Binding-site contacts:
Ligand atom CZ contacts residue ALA66 of chain 1.A at 3.8 Å (hydrophobic).
Ligand atom CB contacts residue LYS11 of chain 1.A at 4.0 Å.
Ligand atom CE1 contacts residue ASP65 of chain 1.A at 4.0 Å.
Ligand atom CG contacts residue ALA66 of chain 1.A at 3.9 Å (hydrophobic).
Ligand atom CD2 contacts residue TYR121 of chain 1.A at 3.2 Å (hydrophobic).
Ligand atom OD1 contacts residue LYS120 of chain 1.A at 3.0 Å (salt-bridge).
Ligand atom OD2 contacts residue LYS120 of chain 1.A at 3.5 Å (salt-bridge).
Ligand atom O1P contacts residue LYS67 of chain 1.A at 3.3 Å (salt-bridge).
Ligand atom O2P contacts residue LYS11 of chain 1.A at 3.0 Å (salt-bridge).
Ligand atom CE2 contacts residue ARG122 of chain 1.A at 3.3 Å.
Ligand atom CZ contacts residue ARG122 of chain 1.A at 3.0 Å.
Ligand atom OD1 contacts residue ALA66 of chain 1.A at 3.2 Å (h-bond).
Ligand atom O3P contacts residue LYS18 of chain 1.A at 2.9 Å (salt-bridge).
Ligand atom O contacts residue TYR121 of chain 1.A at 3.6 Å.
Ligand atom P contacts residue LYS67 of chain 1.A at 3.9 Å.
Ligand atom P contacts residue LYS18 of chain 1.A at 3.7 Å.
Ligand atom OD2 contacts residue LYS18 of chain 1.A at 3.3 Å.
Ligand atom CE1 contacts residue ALA66 of chain 1.A at 3.6 Å (hydrophobic).
Ligand atom CD2 contacts residue ARG122 of chain 1.A at 3.8 Å.
Ligand atom O2P contacts residue LYS18 of chain 1.A at 3.2 Å.
Ligand atom OD1 contacts residue LYS18 of chain 1.A at 3.3 Å (salt-bridge).
Ligand atom CD1 contacts residue ALA66 of chain 1.A at 3.4 Å (hydrophobic).
Ligand atom OD1 contacts residue TYR121 of chain 1.A at 3.6 Å (h-bond).
Ligand atom CZ contacts residue ASP65 of chain 1.A at 3.7 Å.
Ligand atom OD2 contacts residue LYS11 of chain 1.A at 2.4 Å (salt-bridge).
Ligand atom CG contacts residue LYS11 of chain 1.A at 3.4 Å.
Ligand atom P contacts residue LYS11 of chain 1.A at 3.6 Å.
Ligand atom OG contacts residue LYS11 of chain 1.A at 3.1 Å (salt-bridge).
Ligand atom O3P contacts residue LYS67 of chain 1.A at 3.1 Å.
Ligand atom O contacts residue ALA66 of chain 1.A at 3.7 Å.
Ligand atom CG contacts residue LYS120 of chain 1.A at 3.6 Å.
Ligand atom CZ contacts residue LEU64 of chain 1.A at 3.7 Å (hydrophobic).
Ligand atom CD1 contacts residue ARG122 of chain 1.A at 3.7 Å.
Ligand atom OD1 contacts residue ASP65 of chain 1.A at 3.4 Å.
Ligand atom CG contacts residue LYS18 of chain 1.A at 3.7 Å.
Ligand atom CE2 contacts residue ASP65 of chain 1.A at 4.0 Å.
Ligand atom O contacts residue ARG122 of chain 1.A at 3.8 Å.
Ligand atom CE1 contacts residue ARG122 of chain 1.A at 3.2 Å.
Ligand atom OD1 contacts residue LYS11 of chain 1.A at 3.7 Å.
Ligand atom OD1 contacts residue LEU119 of chain 1.A at 3.8 Å.

The protein below binds the small molecule below.
Small molecule (SMILES): CC[C@H](NC(=O)[C@H](CC(=O)O)NC(=O)[C@H](CC(=O)O)NC(=O)[C@H](COP(=O)(O)O)NC(=O)[C@H](CC(=O)O)NC(=O)[C@H](CC(C)C)NC(=O)[C@H](C)NC(=O)[C@H](C)N)C(=O)N[C@@H](Cc1ccccc1)C(=O)O

Sequence of chain 1.A:
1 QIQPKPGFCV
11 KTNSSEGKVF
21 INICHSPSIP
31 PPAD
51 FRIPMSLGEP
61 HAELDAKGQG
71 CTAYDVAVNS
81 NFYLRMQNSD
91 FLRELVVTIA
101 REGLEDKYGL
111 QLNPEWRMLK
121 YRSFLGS